Binding-site contacts:
Ligand atom C6 contacts residue TYR302 of chain 1.A at 3.7 Å (hydrophobic).
Ligand atom C5D contacts residue GLY342 of chain 1.A at 3.7 Å.
Ligand atom C5' contacts residue ASN186 of chain 1.A at 3.3 Å.
Ligand atom C8 contacts residue TYR302 of chain 1.A at 3.3 Å (hydrophobic).
Ligand atom O1A contacts residue ASN186 of chain 1.A at 2.8 Å (h-bond).
Ligand atom N7 contacts residue TYR302 of chain 1.A at 3.4 Å.
Ligand atom O2A contacts residue GLY340 of chain 1.A at 3.3 Å.
Ligand atom C1' contacts residue LYS185 of chain 1.A at 3.7 Å.
Ligand atom O3A contacts residue GLY183 of chain 1.A at 3.6 Å.
Ligand atom N3 contacts residue ALA184 of chain 1.A at 3.4 Å.
Ligand atom C4 contacts residue ALA184 of chain 1.A at 3.6 Å (hydrophobic).
Ligand atom O2B contacts residue PRO341 of chain 1.A at 3.4 Å (h-bond).
Ligand atom O3A contacts residue ALA184 of chain 1.A at 3.7 Å.
Ligand atom O4D contacts residue THR181 of chain 1.A at 3.5 Å (h-bond).
Ligand atom O2' contacts residue TYR302 of chain 1.A at 3.2 Å.
Ligand atom C4' contacts residue ASN186 of chain 1.A at 3.7 Å.
Ligand atom O2A contacts residue ARG365 of chain 1.A at 3.7 Å.
Ligand atom O4' contacts residue LYS185 of chain 1.A at 3.4 Å.
Ligand atom C4D contacts residue GLY182 of chain 1.A at 3.5 Å.
Ligand atom C2' contacts residue TYR302 of chain 1.A at 3.6 Å (hydrophobic).
Ligand atom O5' contacts residue ASN186 of chain 1.A at 2.9 Å (h-bond).
Ligand atom PB contacts residue GLY342 of chain 1.A at 3.5 Å.
Ligand atom C5 contacts residue TYR302 of chain 1.A at 3.6 Å (hydrophobic).
Ligand atom C5D contacts residue THR343 of chain 1.A at 3.6 Å.
Ligand atom C2 contacts residue ALA184 of chain 1.A at 3.7 Å (hydrophobic).
Ligand atom O1A contacts residue ARG365 of chain 1.A at 2.3 Å (salt-bridge).
Ligand atom O1D contacts residue THR181 of chain 1.A at 3.0 Å (h-bond).
Ligand atom O2B contacts residue THR343 of chain 1.A at 3.0 Å (h-bond).
Ligand atom C5D contacts residue GLY182 of chain 1.A at 3.3 Å.
Ligand atom PA contacts residue ASN186 of chain 1.A at 3.3 Å.
Ligand atom O1B contacts residue GLY342 of chain 1.A at 3.5 Å (h-bond).
Ligand atom O2B contacts residue GLY342 of chain 1.A at 2.8 Å (h-bond).
Ligand atom O1A contacts residue GLY183 of chain 1.A at 3.3 Å.
Ligand atom PA contacts residue ARG365 of chain 1.A at 3.4 Å.
Ligand atom O2B contacts residue GLY340 of chain 1.A at 2.9 Å (h-bond).
Ligand atom O2A contacts residue PRO341 of chain 1.A at 3.3 Å.
Ligand atom O1D contacts residue ARG309 of chain 1.A at 2.8 Å (salt-bridge).
Ligand atom C4 contacts residue TYR302 of chain 1.A at 3.6 Å (hydrophobic).
Ligand atom N9 contacts residue TYR302 of chain 1.A at 3.5 Å.
Ligand atom O4D contacts residue GLY182 of chain 1.A at 3.0 Å (h-bond).

This small molecule binds to this protein.
Small molecule (SMILES): Nc1ncnc2c1ncn2[C@@H]1O[C@H](CO[P](=O)(O)O[P](=O)(O)OC[C@H]2O[C@@H](O)[C@H](O)[C@@H]2O)[C@@H](O)[C@H]1O

Sequence of chain 1.A:
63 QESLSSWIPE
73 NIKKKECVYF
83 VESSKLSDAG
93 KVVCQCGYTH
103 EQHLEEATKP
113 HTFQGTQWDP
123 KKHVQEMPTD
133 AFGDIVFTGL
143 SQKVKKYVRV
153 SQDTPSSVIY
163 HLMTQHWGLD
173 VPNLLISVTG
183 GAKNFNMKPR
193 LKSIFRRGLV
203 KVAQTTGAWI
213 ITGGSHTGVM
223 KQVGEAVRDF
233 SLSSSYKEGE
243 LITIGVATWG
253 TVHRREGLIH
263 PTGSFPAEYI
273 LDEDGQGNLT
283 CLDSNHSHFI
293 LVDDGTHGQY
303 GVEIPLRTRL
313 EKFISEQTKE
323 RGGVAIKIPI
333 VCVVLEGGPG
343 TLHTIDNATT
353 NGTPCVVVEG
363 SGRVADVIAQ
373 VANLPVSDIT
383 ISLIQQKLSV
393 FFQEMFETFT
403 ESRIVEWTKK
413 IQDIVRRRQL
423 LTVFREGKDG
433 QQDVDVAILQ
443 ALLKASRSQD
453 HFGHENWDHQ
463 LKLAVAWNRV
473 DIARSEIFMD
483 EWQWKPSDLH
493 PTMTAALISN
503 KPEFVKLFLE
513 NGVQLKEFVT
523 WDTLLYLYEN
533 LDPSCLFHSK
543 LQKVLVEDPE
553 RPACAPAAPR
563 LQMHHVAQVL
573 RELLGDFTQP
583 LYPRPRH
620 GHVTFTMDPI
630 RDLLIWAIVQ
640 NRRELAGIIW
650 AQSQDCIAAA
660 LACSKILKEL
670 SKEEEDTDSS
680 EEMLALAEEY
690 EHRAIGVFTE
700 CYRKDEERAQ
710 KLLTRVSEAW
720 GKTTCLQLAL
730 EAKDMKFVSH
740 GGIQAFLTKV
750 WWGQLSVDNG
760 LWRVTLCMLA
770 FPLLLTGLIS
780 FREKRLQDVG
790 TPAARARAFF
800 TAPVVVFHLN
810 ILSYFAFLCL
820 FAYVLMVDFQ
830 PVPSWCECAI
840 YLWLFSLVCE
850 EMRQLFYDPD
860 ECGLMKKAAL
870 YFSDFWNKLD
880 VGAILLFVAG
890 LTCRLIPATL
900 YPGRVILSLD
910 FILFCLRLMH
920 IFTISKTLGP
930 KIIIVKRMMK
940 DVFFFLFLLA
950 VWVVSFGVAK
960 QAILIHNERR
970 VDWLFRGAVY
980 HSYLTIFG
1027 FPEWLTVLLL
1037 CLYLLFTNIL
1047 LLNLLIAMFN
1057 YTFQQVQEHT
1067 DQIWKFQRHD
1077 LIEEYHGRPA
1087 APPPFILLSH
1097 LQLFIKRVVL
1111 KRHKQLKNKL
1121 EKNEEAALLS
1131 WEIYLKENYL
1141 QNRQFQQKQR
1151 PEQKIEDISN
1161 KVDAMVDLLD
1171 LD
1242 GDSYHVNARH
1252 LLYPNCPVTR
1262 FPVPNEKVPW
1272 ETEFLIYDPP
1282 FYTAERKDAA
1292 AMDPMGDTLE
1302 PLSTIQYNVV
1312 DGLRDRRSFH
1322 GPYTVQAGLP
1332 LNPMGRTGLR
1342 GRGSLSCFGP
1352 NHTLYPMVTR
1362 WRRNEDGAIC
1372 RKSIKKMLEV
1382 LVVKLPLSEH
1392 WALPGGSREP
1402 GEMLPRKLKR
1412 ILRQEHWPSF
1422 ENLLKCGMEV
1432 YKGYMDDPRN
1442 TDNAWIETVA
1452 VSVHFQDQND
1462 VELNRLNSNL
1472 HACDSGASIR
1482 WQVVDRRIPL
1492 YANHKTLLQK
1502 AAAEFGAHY